Binding-site contacts:
Ligand atom O2 contacts residue GLY436 of chain 1.C at 3.5 Å.
Ligand atom C4 contacts residue MET464 of chain 1.C at 3.6 Å (hydrophobic).
Ligand atom O1 contacts residue GLY76 of chain 1.D at 3.0 Å.
Ligand atom O contacts residue GLY76 of chain 1.D at 3.7 Å.
Ligand atom C14 contacts residue ARG512 of chain 1.C at 3.3 Å.
Ligand atom F2 contacts residue ALA541 of chain 1.C at 3.3 Å.
Ligand atom C1 contacts residue ALA535 of chain 1.C at 3.6 Å (hydrophobic).
Ligand atom S contacts residue GLY76 of chain 1.D at 2.5 Å.
Ligand atom N4 contacts residue MET464 of chain 1.C at 3.6 Å (h-bond).
Ligand atom C15 contacts residue VAL513 of chain 1.C at 3.4 Å (hydrophobic).
Ligand atom C7 contacts residue VAL513 of chain 1.C at 3.6 Å (hydrophobic).
Ligand atom O1 contacts residue GLN475 of chain 1.C at 3.3 Å (h-bond).
Ligand atom O4 contacts residue LYS487 of chain 1.C at 2.7 Å (salt-bridge).
Ligand atom O1 contacts residue ARG474 of chain 1.C at 3.6 Å.
Ligand atom N2 contacts residue VAL513 of chain 1.C at 3.2 Å (h-bond).
Ligand atom F1 contacts residue VAL513 of chain 1.C at 3.6 Å.
Ligand atom C6 contacts residue THR462 of chain 1.C at 3.5 Å.
Ligand atom C8 contacts residue VAL513 of chain 1.C at 3.2 Å (hydrophobic).
Ligand atom C2 contacts residue ALA535 of chain 1.C at 3.4 Å (hydrophobic).
Ligand atom O3 contacts residue ASP463 of chain 1.C at 2.9 Å (salt-bridge).
Ligand atom O1 contacts residue ALA437 of chain 1.C at 2.8 Å (h-bond).
Ligand atom C15 contacts residue ARG512 of chain 1.C at 3.7 Å.
Ligand atom C17 contacts residue ASP463 of chain 1.C at 3.7 Å.
Ligand atom C18 contacts residue ASP463 of chain 1.C at 3.6 Å.
Ligand atom O3 contacts residue ASP465 of chain 1.C at 3.2 Å.
Ligand atom S1 contacts residue ARG512 of chain 1.C at 3.6 Å.
Ligand atom F2 contacts residue ASP540 of chain 1.C at 3.1 Å.
Ligand atom C8 contacts residue ARG512 of chain 1.C at 3.6 Å.
Ligand atom C10 contacts residue ALA541 of chain 1.C at 3.6 Å (hydrophobic).
Ligand atom C contacts residue ALA535 of chain 1.C at 3.6 Å (hydrophobic).
Ligand atom N contacts residue GLY76 of chain 1.D at 1.3 Å.
Ligand atom C3 contacts residue ASP463 of chain 1.C at 3.4 Å.
Ligand atom F contacts residue PRO515 of chain 1.C at 3.6 Å.
Ligand atom F1 contacts residue TYR544 of chain 1.C at 3.2 Å.
Ligand atom O2 contacts residue GLY76 of chain 1.D at 3.1 Å (h-bond).
Ligand atom C13 contacts residue ARG512 of chain 1.C at 3.4 Å.
Ligand atom O4 contacts residue ASP463 of chain 1.C at 2.7 Å (salt-bridge).
Ligand atom C18 contacts residue LYS487 of chain 1.C at 3.6 Å.
Ligand atom C12 contacts residue ASN538 of chain 1.C at 3.5 Å.
Ligand atom N3 contacts residue MET464 of chain 1.C at 3.5 Å.

Sequence of chain 1.C:
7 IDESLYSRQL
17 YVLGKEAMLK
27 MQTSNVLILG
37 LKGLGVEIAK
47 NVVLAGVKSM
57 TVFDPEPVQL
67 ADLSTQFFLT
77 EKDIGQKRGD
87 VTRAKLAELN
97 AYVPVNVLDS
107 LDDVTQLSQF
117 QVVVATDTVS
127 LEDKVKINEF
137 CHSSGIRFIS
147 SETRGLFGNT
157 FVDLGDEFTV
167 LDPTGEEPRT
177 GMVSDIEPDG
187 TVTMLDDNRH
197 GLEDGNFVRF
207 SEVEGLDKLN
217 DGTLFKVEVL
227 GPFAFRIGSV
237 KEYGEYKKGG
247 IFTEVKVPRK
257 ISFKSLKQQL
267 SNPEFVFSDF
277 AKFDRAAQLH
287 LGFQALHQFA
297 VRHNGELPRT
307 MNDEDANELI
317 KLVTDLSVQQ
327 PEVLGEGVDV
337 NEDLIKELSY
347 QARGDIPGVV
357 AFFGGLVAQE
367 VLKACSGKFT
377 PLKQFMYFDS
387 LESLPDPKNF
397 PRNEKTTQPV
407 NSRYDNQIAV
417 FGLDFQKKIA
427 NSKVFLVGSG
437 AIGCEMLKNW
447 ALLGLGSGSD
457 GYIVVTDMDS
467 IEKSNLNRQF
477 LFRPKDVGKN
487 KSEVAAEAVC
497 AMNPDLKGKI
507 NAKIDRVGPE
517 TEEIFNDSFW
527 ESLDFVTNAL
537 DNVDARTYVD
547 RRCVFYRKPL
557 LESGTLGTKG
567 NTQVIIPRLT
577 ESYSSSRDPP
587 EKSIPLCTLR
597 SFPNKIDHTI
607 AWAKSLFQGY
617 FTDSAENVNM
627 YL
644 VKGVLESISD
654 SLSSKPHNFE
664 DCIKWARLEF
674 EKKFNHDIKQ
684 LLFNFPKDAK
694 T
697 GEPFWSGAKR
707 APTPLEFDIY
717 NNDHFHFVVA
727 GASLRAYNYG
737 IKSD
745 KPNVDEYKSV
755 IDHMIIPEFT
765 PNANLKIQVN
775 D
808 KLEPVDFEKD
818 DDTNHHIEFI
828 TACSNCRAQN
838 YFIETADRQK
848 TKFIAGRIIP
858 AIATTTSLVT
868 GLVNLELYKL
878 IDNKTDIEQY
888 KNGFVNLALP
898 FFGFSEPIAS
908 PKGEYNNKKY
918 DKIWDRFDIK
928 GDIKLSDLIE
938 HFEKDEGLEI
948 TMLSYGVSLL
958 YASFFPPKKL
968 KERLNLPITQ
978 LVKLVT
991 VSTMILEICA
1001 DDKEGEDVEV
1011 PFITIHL

Sequence of chain 1.D:
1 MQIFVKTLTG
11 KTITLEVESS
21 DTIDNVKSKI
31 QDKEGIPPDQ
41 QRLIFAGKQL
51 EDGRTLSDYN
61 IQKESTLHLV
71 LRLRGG

This small molecule binds to this protein.
Small molecule (SMILES): NS(=O)(=O)OC[C@H]1C[C@@H](Nc2ccnc3cc(-c4cccc(SC(F)(F)F)c4)nn23)[C@H](O)[C@@H]1O